Sequence of chain 11.B:
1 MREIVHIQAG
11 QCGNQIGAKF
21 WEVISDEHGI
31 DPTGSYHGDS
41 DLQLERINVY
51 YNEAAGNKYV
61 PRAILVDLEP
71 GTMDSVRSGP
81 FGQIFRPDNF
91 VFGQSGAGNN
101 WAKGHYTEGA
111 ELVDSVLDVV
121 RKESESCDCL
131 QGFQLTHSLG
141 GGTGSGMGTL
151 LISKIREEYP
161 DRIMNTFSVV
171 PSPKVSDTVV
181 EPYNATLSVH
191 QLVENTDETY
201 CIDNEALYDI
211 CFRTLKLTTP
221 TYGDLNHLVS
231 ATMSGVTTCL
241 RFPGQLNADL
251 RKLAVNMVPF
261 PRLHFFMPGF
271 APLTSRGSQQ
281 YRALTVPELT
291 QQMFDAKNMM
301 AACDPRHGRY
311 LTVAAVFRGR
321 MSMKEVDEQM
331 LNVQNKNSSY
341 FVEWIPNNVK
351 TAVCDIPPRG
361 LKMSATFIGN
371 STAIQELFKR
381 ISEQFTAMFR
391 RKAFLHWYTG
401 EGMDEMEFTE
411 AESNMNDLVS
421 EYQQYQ

Binding-site contacts:
Ligand atom C26 contacts residue TYR310 of chain 11.B at 3.8 Å (hydrophobic).
Ligand atom C10 contacts residue GLU125 of chain 13.B at 3.8 Å.
Ligand atom C18 contacts residue ARG121 of chain 13.B at 4.1 Å.
Ligand atom C5 contacts residue LYS297 of chain 11.B at 3.7 Å.
Ligand atom O24 contacts residue TYR310 of chain 11.B at 2.8 Å (h-bond).
Ligand atom O8 contacts residue ASP118 of chain 13.B at 2.7 Å (salt-bridge).
Ligand atom C19 contacts residue GLU125 of chain 13.B at 3.7 Å.
Ligand atom C6 contacts residue ASP118 of chain 13.B at 3.2 Å.
Ligand atom C17 contacts residue LYS122 of chain 13.B at 3.6 Å.
Ligand atom O91 contacts residue ASP295 of chain 11.B at 3.6 Å.
Ligand atom C27 contacts residue PHE341 of chain 11.B at 4.0 Å (hydrophobic).
Ligand atom O24 contacts residue PHE294 of chain 11.B at 2.9 Å (h-bond).
Ligand atom C6 contacts residue LYS297 of chain 11.B at 2.9 Å.
Ligand atom C20 contacts residue PHE294 of chain 11.B at 3.9 Å (hydrophobic).
Ligand atom C24 contacts residue PHE294 of chain 11.B at 3.5 Å (hydrophobic).
Ligand atom C2 contacts residue ASP295 of chain 11.B at 3.4 Å.
Ligand atom C26 contacts residue PHE294 of chain 11.B at 3.9 Å (hydrophobic).
Ligand atom C23 contacts residue PHE294 of chain 11.B at 3.6 Å (hydrophobic).
Ligand atom O7 contacts residue LYS297 of chain 11.B at 3.7 Å.
Ligand atom C11 contacts residue GLU125 of chain 13.B at 3.9 Å.
Ligand atom O2 contacts residue ASP295 of chain 11.B at 2.8 Å (salt-bridge).
Ligand atom C22 contacts residue TYR340 of chain 11.B at 4.1 Å (hydrophobic).
Ligand atom C7 contacts residue LYS297 of chain 11.B at 3.5 Å.
Ligand atom O2 contacts residue ARG306 of chain 11.B at 3.7 Å.
Ligand atom C16 contacts residue ARG306 of chain 11.B at 3.6 Å.
Ligand atom O1 contacts residue ALA296 of chain 11.B at 3.3 Å (h-bond).
Ligand atom C24 contacts residue TYR310 of chain 11.B at 3.6 Å (hydrophobic).
Ligand atom O1 contacts residue PHE294 of chain 11.B at 3.3 Å (h-bond).
Ligand atom O3 contacts residue ARG306 of chain 11.B at 3.2 Å (salt-bridge).
Ligand atom O7 contacts residue ASP118 of chain 13.B at 3.6 Å.
Ligand atom C7 contacts residue ASP118 of chain 13.B at 4.1 Å.
Ligand atom O1 contacts residue ASP295 of chain 11.B at 3.7 Å.
Ligand atom C19 contacts residue LYS122 of chain 13.B at 3.8 Å.
Ligand atom O2 contacts residue ALA296 of chain 11.B at 3.7 Å.
Ligand atom C27 contacts residue PHE294 of chain 11.B at 4.1 Å (hydrophobic).
Ligand atom C18 contacts residue GLU125 of chain 13.B at 3.3 Å.
Ligand atom C8 contacts residue ASP118 of chain 13.B at 3.8 Å.
Ligand atom C27 contacts residue VAL333 of chain 11.B at 3.8 Å (hydrophobic).
Ligand atom C1 contacts residue ASP295 of chain 11.B at 4.0 Å.
Ligand atom O11 contacts residue GLU125 of chain 13.B at 2.8 Å (salt-bridge).

Sequence of chain 13.B:
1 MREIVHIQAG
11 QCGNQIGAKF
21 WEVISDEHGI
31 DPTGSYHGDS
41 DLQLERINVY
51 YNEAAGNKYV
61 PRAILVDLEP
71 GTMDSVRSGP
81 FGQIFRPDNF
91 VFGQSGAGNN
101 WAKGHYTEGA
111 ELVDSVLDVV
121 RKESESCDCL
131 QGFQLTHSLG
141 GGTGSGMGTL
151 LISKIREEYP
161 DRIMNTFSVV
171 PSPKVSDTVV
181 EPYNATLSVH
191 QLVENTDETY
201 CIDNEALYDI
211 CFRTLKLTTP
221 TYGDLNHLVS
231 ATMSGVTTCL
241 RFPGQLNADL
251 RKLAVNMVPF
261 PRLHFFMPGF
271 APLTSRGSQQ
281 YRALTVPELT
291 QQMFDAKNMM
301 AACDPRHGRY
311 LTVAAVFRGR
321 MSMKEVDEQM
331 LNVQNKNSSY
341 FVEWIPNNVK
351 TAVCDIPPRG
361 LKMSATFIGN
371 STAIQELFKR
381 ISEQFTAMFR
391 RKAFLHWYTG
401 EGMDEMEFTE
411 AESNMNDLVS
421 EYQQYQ

The small molecule below binds the protein below.
Small molecule (SMILES): CC[C@H](/C=C(/C)[C@@H]1C[C@@H](OC)C[C@H](O)C(C)(C)[C@@]2(O)O[C@@H](C[C@@H](OC)[C@H](O)C(=O)O1)C[C@@H](OC)[C@H]2O)CO